Binding-site contacts:
Ligand atom N9 contacts residue ALA229 of chain 1.F at 3.8 Å.
Ligand atom C81 contacts residue ARG93 of chain 1.F at 3.6 Å.
Ligand atom C51 contacts residue C2E1 of chain 1.O at 3.6 Å.
Ligand atom N71 contacts residue ARG93 of chain 1.F at 3.1 Å (salt-bridge).
Ligand atom O11 contacts residue ARG93 of chain 1.F at 3.4 Å.
Ligand atom N7 contacts residue C2E1 of chain 1.O at 3.4 Å (h-bond).
Ligand atom O4' contacts residue ASP225 of chain 1.F at 3.4 Å.
Ligand atom N71 contacts residue C2E1 of chain 1.O at 3.6 Å (h-bond).
Ligand atom C2 contacts residue ARG202 of chain 1.F at 3.7 Å.
Ligand atom N2 contacts residue LEU218 of chain 1.F at 3.7 Å.
Ligand atom O61 contacts residue C2E1 of chain 1.O at 3.2 Å (h-bond).
Ligand atom O4A contacts residue SER91 of chain 1.F at 3.5 Å.
Ligand atom O11 contacts residue ALA94 of chain 1.F at 3.0 Å (h-bond).
Ligand atom N21 contacts residue C2E1 of chain 1.O at 3.1 Å (h-bond).
Ligand atom N1 contacts residue ARG202 of chain 1.F at 3.7 Å.
Ligand atom C81 contacts residue C2E1 of chain 1.O at 3.6 Å.
Ligand atom O5A contacts residue LEU92 of chain 1.F at 3.7 Å.
Ligand atom N1 contacts residue ASP205 of chain 1.F at 2.8 Å (salt-bridge).
Ligand atom P11 contacts residue ARG93 of chain 1.F at 3.8 Å.
Ligand atom C61 contacts residue ARG93 of chain 1.F at 3.7 Å.
Ligand atom C21 contacts residue C2E1 of chain 1.O at 3.6 Å.
Ligand atom O61 contacts residue ARG93 of chain 1.F at 2.7 Å (salt-bridge).
Ligand atom N7 contacts residue HIS232 of chain 1.F at 3.1 Å (h-bond).
Ligand atom O4A contacts residue LEU92 of chain 1.F at 3.5 Å (h-bond).
Ligand atom C61 contacts residue C2E1 of chain 1.O at 3.2 Å.
Ligand atom C5A contacts residue LEU92 of chain 1.F at 3.5 Å (hydrophobic).
Ligand atom O21 contacts residue ARG202 of chain 1.F at 3.6 Å.
Ligand atom N2 contacts residue SER219 of chain 1.F at 3.2 Å (h-bond).
Ligand atom C4 contacts residue ALA229 of chain 1.F at 3.7 Å (hydrophobic).
Ligand atom C8 contacts residue C2E1 of chain 1.O at 3.4 Å.
Ligand atom O21 contacts residue ARG93 of chain 1.F at 3.1 Å.
Ligand atom C2 contacts residue ASP205 of chain 1.F at 3.5 Å.
Ligand atom N2 contacts residue ASP205 of chain 1.F at 3.0 Å (salt-bridge).
Ligand atom O2P contacts residue HIS232 of chain 1.F at 3.3 Å.
Ligand atom O11 contacts residue LEU92 of chain 1.F at 3.6 Å.
Ligand atom N11 contacts residue C2E1 of chain 1.O at 3.2 Å (h-bond).
Ligand atom C6 contacts residue ASP205 of chain 1.F at 3.7 Å.
Ligand atom O2' contacts residue PHE220 of chain 1.F at 3.2 Å (h-bond).
Ligand atom O2P contacts residue C2E1 of chain 1.O at 3.0 Å (h-bond).
Ligand atom N3 contacts residue ARG202 of chain 1.F at 3.7 Å.

Sequence of chain 1.F:
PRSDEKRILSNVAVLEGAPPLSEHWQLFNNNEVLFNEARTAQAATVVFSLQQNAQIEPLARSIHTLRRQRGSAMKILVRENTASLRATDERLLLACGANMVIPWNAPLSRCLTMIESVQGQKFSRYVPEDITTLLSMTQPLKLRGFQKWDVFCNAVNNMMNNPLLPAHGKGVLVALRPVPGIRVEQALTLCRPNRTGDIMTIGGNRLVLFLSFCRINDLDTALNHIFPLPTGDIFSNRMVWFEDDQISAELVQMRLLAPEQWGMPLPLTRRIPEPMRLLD

This protein binds this small molecule.
Small molecule (SMILES): Nc1nc2c(ncn2[C@@H]2O[C@@H]3CO[P](=O)(O)O[C@H]4[C@@H](O)[C@H](n5cnc6c(=O)[nH]c(N)nc65)O[C@@H]4CO[P](=O)(O)O[C@H]3[C@H]2O)c(=O)[nH]1